Sequence of chain 1.B:
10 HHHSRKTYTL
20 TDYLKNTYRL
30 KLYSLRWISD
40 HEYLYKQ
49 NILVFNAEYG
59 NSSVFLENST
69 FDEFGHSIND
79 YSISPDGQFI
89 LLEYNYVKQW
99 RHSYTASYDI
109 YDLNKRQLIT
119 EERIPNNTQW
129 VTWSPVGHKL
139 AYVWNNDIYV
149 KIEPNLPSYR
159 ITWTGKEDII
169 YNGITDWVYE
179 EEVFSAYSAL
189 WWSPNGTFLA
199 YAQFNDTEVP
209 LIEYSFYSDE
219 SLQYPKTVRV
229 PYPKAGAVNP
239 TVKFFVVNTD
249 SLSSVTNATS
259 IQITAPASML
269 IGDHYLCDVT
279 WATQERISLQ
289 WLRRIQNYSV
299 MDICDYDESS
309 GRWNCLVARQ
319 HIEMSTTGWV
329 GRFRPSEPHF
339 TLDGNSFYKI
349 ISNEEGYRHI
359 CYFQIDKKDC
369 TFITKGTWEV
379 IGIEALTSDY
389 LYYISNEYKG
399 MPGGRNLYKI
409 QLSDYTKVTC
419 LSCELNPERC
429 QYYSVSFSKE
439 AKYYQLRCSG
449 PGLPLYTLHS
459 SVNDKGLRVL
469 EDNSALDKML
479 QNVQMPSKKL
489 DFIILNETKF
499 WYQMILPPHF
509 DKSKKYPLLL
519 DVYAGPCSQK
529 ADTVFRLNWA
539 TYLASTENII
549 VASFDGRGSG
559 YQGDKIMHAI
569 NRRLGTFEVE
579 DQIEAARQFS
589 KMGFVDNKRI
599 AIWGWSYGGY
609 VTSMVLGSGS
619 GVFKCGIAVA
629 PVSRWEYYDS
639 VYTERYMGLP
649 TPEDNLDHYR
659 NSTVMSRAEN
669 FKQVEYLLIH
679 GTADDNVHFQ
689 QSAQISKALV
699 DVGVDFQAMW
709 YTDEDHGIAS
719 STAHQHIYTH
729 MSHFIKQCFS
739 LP

This protein binds this small molecule.
Small molecule (SMILES): CC(=O)N[C@@H]1[C@@H](O)[C@H](O)[C@@H](CO)O[C@H]1O

Binding-site contacts:
Ligand atom O7 contacts residue ASN255 of chain 1.B at 3.4 Å (h-bond).
Ligand atom N2 contacts residue ASN255 of chain 1.B at 2.9 Å (h-bond).
Ligand atom C3 contacts residue ASN255 of chain 1.B at 3.8 Å.
Ligand atom C2 contacts residue ASN255 of chain 1.B at 2.4 Å.
Ligand atom C4 contacts residue ASN255 of chain 1.B at 4.2 Å.
Ligand atom C5 contacts residue TRP161 of chain 1.B at 3.7 Å (hydrophobic).
Ligand atom C1 contacts residue ASN255 of chain 1.B at 1.5 Å.
Ligand atom C6 contacts residue TRP161 of chain 1.B at 4.0 Å (hydrophobic).
Ligand atom C1 contacts residue TRP161 of chain 1.B at 3.8 Å (hydrophobic).
Ligand atom O5 contacts residue TRP161 of chain 1.B at 3.9 Å.
Ligand atom C5 contacts residue ASN255 of chain 1.B at 3.7 Å.
Ligand atom C7 contacts residue ASN255 of chain 1.B at 3.5 Å.
Ligand atom O5 contacts residue ASN255 of chain 1.B at 2.4 Å (h-bond).